Binding-site contacts:
Ligand atom O2 contacts residue MET197 of chain 1.E at 3.5 Å.
Ligand atom C4 contacts residue THR95 of chain 1.E at 4.0 Å.
Ligand atom N1 contacts residue PHE162 of chain 1.E at 3.8 Å.
Ligand atom F5 contacts residue PRO229 of chain 1.E at 3.4 Å.
Ligand atom C5 contacts residue GLY96 of chain 1.E at 3.4 Å.
Ligand atom C2 contacts residue R1P1 of chain 1.U at 4.0 Å.
Ligand atom C4 contacts residue ARG168 of chain 1.E at 3.8 Å.
Ligand atom O2 contacts residue PHE162 of chain 1.E at 3.8 Å.
Ligand atom C6 contacts residue R1P1 of chain 1.U at 3.7 Å.
Ligand atom F5 contacts residue THR95 of chain 1.E at 3.6 Å.
Ligand atom N3 contacts residue GLN166 of chain 1.E at 3.0 Å (h-bond).
Ligand atom N3 contacts residue GLY96 of chain 1.E at 3.9 Å.
Ligand atom N3 contacts residue TYR195 of chain 1.E at 3.6 Å.
Ligand atom F5 contacts residue VAL221 of chain 1.E at 3.2 Å.
Ligand atom O4 contacts residue ARG168 of chain 1.E at 3.0 Å (salt-bridge).
Ligand atom C6 contacts residue PHE162 of chain 1.E at 4.0 Å (hydrophobic).
Ligand atom C4 contacts residue GLY96 of chain 1.E at 3.3 Å.
Ligand atom C2 contacts residue GLN166 of chain 1.E at 3.8 Å.
Ligand atom F5 contacts residue GLY96 of chain 1.E at 3.5 Å.
Ligand atom C5 contacts residue ILE220 of chain 1.E at 4.0 Å (hydrophobic).
Ligand atom C4 contacts residue GLN166 of chain 1.E at 3.8 Å.
Ligand atom N1 contacts residue THR94 of chain 1.E at 3.8 Å.
Ligand atom C4 contacts residue PHE162 of chain 1.E at 3.6 Å (hydrophobic).
Ligand atom C5 contacts residue PHE162 of chain 1.E at 4.0 Å (hydrophobic).
Ligand atom O4 contacts residue GLN166 of chain 1.E at 3.7 Å.
Ligand atom C5 contacts residue THR95 of chain 1.E at 3.6 Å.
Ligand atom C2 contacts residue TYR195 of chain 1.E at 3.8 Å (hydrophobic).
Ligand atom O2 contacts residue TYR195 of chain 1.E at 3.9 Å.
Ligand atom C6 contacts residue THR94 of chain 1.E at 3.9 Å.
Ligand atom O2 contacts residue GLN166 of chain 1.E at 3.0 Å (h-bond).
Ligand atom O2 contacts residue R1P1 of chain 1.U at 3.6 Å.
Ligand atom C6 contacts residue THR95 of chain 1.E at 3.8 Å.
Ligand atom N1 contacts residue R1P1 of chain 1.U at 3.0 Å (h-bond).
Ligand atom C6 contacts residue ILE220 of chain 1.E at 3.9 Å (hydrophobic).
Ligand atom N3 contacts residue PHE162 of chain 1.E at 3.5 Å.
Ligand atom O4 contacts residue GLY96 of chain 1.E at 3.3 Å.
Ligand atom C2 contacts residue PHE162 of chain 1.E at 3.6 Å (hydrophobic).
Ligand atom F5 contacts residue ILE220 of chain 1.E at 3.1 Å.
Ligand atom O2 contacts residue GLU196 of chain 1.E at 3.5 Å.
Ligand atom O4 contacts residue VAL221 of chain 1.E at 3.7 Å.

This protein binds this small molecule.
Small molecule (SMILES): O=c1[nH]cc(F)c(=O)[nH]1

Sequence of chain 1.E:
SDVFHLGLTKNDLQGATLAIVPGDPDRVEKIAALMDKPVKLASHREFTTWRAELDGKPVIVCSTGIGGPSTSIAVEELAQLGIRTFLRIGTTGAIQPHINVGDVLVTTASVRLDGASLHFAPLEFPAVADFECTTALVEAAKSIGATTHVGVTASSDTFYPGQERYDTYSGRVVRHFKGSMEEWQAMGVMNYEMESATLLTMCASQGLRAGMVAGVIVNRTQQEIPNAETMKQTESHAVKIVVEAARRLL